Binding-site contacts:
Ligand atom C3' contacts residue TYR118 of chain 1.GB at 3.4 Å (hydrophobic).
Ligand atom O6 contacts residue ASP166 of chain 1.GB at 2.9 Å (salt-bridge).
Ligand atom O5' contacts residue GLU88 of chain 1.GB at 3.2 Å (salt-bridge).
Ligand atom O3A contacts residue ILE66 of chain 1.GB at 2.9 Å (h-bond).
Ligand atom O6 contacts residue GLN132 of chain 1.GB at 3.0 Å (h-bond).
Ligand atom N2 contacts residue TYR233 of chain 1.GB at 3.2 Å (h-bond).
Ligand atom C2' contacts residue TYR118 of chain 1.GB at 3.4 Å (hydrophobic).
Ligand atom O6 contacts residue PHE169 of chain 1.GB at 3.3 Å.
Ligand atom N1 contacts residue GLN132 of chain 1.GB at 2.8 Å (h-bond).
Ligand atom N2 contacts residue MET173 of chain 1.GB at 3.4 Å.
Ligand atom O1A contacts residue GLU88 of chain 1.GB at 2.6 Å (salt-bridge).
Ligand atom C5 contacts residue ARG139 of chain 1.GB at 3.2 Å.
Ligand atom C8 contacts residue ARG139 of chain 1.GB at 3.5 Å.
Ligand atom C6 contacts residue ARG139 of chain 1.GB at 3.5 Å.
Ligand atom N7 contacts residue GLU88 of chain 1.GB at 3.4 Å (salt-bridge).
Ligand atom N1 contacts residue PHE169 of chain 1.GB at 3.3 Å.
Ligand atom O3' contacts residue TYR118 of chain 1.GB at 2.4 Å (h-bond).
Ligand atom O2A contacts residue ILE66 of chain 1.GB at 2.9 Å (h-bond).
Ligand atom O1G contacts residue MG1 of chain 1.BF at 2.2 Å.
Ligand atom O6 contacts residue ARG139 of chain 1.GB at 3.1 Å (salt-bridge).
Ligand atom O1A contacts residue MG1 of chain 1.BF at 2.1 Å.
Ligand atom C6 contacts residue GLN132 of chain 1.GB at 3.4 Å.
Ligand atom O1G contacts residue ASN71 of chain 1.GB at 3.5 Å (h-bond).
Ligand atom O2A contacts residue LYS70 of chain 1.GB at 3.4 Å.
Ligand atom C8 contacts residue GLU88 of chain 1.GB at 3.2 Å.
Ligand atom C6 contacts residue LEU135 of chain 1.GB at 3.5 Å (hydrophobic).
Ligand atom PA contacts residue GLU88 of chain 1.GB at 3.2 Å.
Ligand atom C6 contacts residue PHE169 of chain 1.GB at 3.3 Å (hydrophobic).
Ligand atom O2A contacts residue GLU88 of chain 1.GB at 3.5 Å (salt-bridge).
Ligand atom O2G contacts residue CYS67 of chain 1.GB at 3.4 Å.
Ligand atom O1A contacts residue LYS70 of chain 1.GB at 2.8 Å (salt-bridge).
Ligand atom O2A contacts residue ARG161 of chain 1.GB at 2.9 Å (salt-bridge).
Ligand atom O1B contacts residue LYS221 of chain 1.GB at 3.4 Å.
Ligand atom PA contacts residue MG1 of chain 1.BF at 3.5 Å.
Ligand atom O2B contacts residue MG1 of chain 1.BF at 2.6 Å.
Ligand atom O2G contacts residue LYS70 of chain 1.GB at 3.5 Å (salt-bridge).
Ligand atom O2G contacts residue SER68 of chain 1.GB at 2.8 Å (h-bond).
Ligand atom N2 contacts residue PHE117 of chain 1.GB at 3.3 Å.
Ligand atom N7 contacts residue ARG139 of chain 1.GB at 2.4 Å (salt-bridge).
Ligand atom PA contacts residue ILE66 of chain 1.GB at 3.4 Å.

Sequence of chain 1.GB:
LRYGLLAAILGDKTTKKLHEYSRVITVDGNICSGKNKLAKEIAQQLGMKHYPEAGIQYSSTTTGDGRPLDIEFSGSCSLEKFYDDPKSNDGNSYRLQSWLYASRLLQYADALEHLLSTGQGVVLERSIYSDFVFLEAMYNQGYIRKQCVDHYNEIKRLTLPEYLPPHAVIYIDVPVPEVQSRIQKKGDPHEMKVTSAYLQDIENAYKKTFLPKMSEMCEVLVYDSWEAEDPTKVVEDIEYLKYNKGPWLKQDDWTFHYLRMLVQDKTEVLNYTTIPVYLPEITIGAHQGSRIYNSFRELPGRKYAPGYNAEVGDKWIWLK

This protein binds this small molecule.
Small molecule (SMILES): Nc1nc2c(ncn2[C@H]2C[C@H](O)[C@@H](CO[P](=O)(O)O[P](=O)(O)OP(=O)(O)O)O2)c(=O)[nH]1